Sequence of chain 4.A:
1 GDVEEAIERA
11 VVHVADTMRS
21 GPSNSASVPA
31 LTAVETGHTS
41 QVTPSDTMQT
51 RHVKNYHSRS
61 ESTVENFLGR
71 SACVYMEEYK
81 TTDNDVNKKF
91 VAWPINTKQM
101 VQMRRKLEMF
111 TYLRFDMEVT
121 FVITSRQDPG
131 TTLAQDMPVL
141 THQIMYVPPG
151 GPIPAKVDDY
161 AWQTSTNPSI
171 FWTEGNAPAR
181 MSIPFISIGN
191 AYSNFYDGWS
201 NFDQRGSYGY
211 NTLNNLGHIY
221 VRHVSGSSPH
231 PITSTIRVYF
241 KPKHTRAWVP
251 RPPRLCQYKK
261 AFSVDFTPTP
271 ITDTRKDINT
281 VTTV

Sequence of chain 4.C:
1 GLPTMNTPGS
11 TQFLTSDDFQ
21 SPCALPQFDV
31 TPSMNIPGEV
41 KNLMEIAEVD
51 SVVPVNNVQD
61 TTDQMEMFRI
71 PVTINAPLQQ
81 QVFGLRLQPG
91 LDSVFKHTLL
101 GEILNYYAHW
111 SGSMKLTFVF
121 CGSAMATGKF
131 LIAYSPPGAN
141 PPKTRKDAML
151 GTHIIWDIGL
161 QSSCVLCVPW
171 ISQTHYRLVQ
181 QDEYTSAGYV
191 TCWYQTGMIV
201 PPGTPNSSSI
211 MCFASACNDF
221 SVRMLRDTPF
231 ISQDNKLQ

A small-molecule ligand and the protein it binds are described below.
Small molecule (SMILES): Cc1cc(CCCCCCCOc2ccc(C3=NCCO3)cc2)on1

Binding-site contacts:
Ligand atom C6C contacts residue ILE186 of chain 4.A at 3.9 Å (hydrophobic).
Ligand atom C6B contacts residue TYR146 of chain 4.A at 3.8 Å (hydrophobic).
Ligand atom O1 contacts residue THR97 of chain 4.A at 3.4 Å (h-bond).
Ligand atom N3A contacts residue TYR146 of chain 4.A at 4.0 Å.
Ligand atom N3A contacts residue ALA24 of chain 4.C at 3.8 Å.
Ligand atom C31 contacts residue ASN214 of chain 4.A at 3.3 Å.
Ligand atom O1A contacts residue PHE121 of chain 4.A at 4.0 Å.
Ligand atom O1 contacts residue W711 of chain 4.F at 3.7 Å.
Ligand atom C5B contacts residue ILE183 of chain 4.A at 3.7 Å (hydrophobic).
Ligand atom C5B contacts residue TYR146 of chain 4.A at 3.4 Å (hydrophobic).
Ligand atom C4A contacts residue ALA24 of chain 4.C at 4.0 Å (hydrophobic).
Ligand atom N2 contacts residue W711 of chain 4.F at 2.9 Å.
Ligand atom C6B contacts residue ILE183 of chain 4.A at 3.6 Å (hydrophobic).
Ligand atom C2B contacts residue ILE219 of chain 4.A at 3.8 Å (hydrophobic).
Ligand atom C4A contacts residue MET181 of chain 4.A at 3.6 Å (hydrophobic).
Ligand atom C4B contacts residue TYR146 of chain 4.A at 3.7 Å (hydrophobic).
Ligand atom C5A contacts residue PRO168 of chain 4.A at 4.0 Å (hydrophobic).
Ligand atom C2C contacts residue LEU216 of chain 4.A at 3.7 Å (hydrophobic).
Ligand atom C4A contacts residue LEU14 of chain 5.C at 4.0 Å (hydrophobic).
Ligand atom C31 contacts residue LEU216 of chain 4.A at 3.4 Å (hydrophobic).
Ligand atom C4 contacts residue TYR192 of chain 4.A at 3.5 Å (hydrophobic).
Ligand atom C5A contacts residue ILE144 of chain 4.A at 3.7 Å (hydrophobic).
Ligand atom C31 contacts residue W711 of chain 4.F at 3.0 Å.
Ligand atom C4B contacts residue ILE183 of chain 4.A at 4.0 Å (hydrophobic).
Ligand atom C2A contacts residue TYR146 of chain 4.A at 3.7 Å (hydrophobic).
Ligand atom C3C contacts residue TYR192 of chain 4.A at 4.0 Å (hydrophobic).
Ligand atom C4C contacts residue MET117 of chain 4.A at 3.9 Å (hydrophobic).
Ligand atom C3B contacts residue ILE219 of chain 4.A at 3.8 Å (hydrophobic).
Ligand atom N3A contacts residue MET181 of chain 4.A at 3.3 Å.
Ligand atom O1B contacts residue ILE95 of chain 4.A at 3.6 Å.
Ligand atom C1C contacts residue PHE115 of chain 4.A at 3.9 Å (hydrophobic).
Ligand atom C3C contacts residue LEU216 of chain 4.A at 3.7 Å (hydrophobic).
Ligand atom C1B contacts residue ILE183 of chain 4.A at 4.0 Å (hydrophobic).
Ligand atom C2C contacts residue THR97 of chain 4.A at 3.9 Å.
Ligand atom N2 contacts residue THR97 of chain 4.A at 3.7 Å.
Ligand atom C5A contacts residue ILE170 of chain 4.A at 3.8 Å (hydrophobic).
Ligand atom C3 contacts residue W711 of chain 4.F at 3.3 Å.
Ligand atom C2A contacts residue MET181 of chain 4.A at 3.7 Å (hydrophobic).
Ligand atom C1C contacts residue THR97 of chain 4.A at 3.9 Å.
Ligand atom C4A contacts residue ILE170 of chain 4.A at 3.9 Å (hydrophobic).

Sequence of chain 5.C:
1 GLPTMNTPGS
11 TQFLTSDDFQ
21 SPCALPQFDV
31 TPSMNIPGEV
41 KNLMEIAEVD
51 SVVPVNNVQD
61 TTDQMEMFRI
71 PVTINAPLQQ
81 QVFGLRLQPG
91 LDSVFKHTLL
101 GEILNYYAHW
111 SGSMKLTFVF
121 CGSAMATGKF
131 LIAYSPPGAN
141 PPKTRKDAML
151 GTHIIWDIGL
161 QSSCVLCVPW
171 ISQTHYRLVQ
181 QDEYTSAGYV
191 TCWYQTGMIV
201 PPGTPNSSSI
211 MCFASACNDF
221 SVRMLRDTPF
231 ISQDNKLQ